Binding-site contacts:
Ligand atom CA contacts residue LEU228 of chain 2.A at 3.6 Å (hydrophobic).
Ligand atom OXT contacts residue LEU214 of chain 2.B at 3.3 Å (h-bond).
Ligand atom C contacts residue ASP227 of chain 2.A at 3.6 Å.
Ligand atom O contacts residue GLY212 of chain 2.B at 3.8 Å.
Ligand atom CZ contacts residue THR229 of chain 2.A at 3.7 Å.
Ligand atom N contacts residue ASN209 of chain 2.B at 2.7 Å (h-bond).
Ligand atom CZ contacts residue PHE245 of chain 2.B at 3.9 Å (hydrophobic).
Ligand atom CZ contacts residue LYS230 of chain 2.A at 3.5 Å.
Ligand atom CD2 contacts residue PHE245 of chain 2.B at 3.9 Å (hydrophobic).
Ligand atom CD1 contacts residue TYR243 of chain 2.B at 3.6 Å (hydrophobic).
Ligand atom CE1 contacts residue LEU228 of chain 2.A at 3.7 Å (hydrophobic).
Ligand atom CG contacts residue LEU228 of chain 2.A at 3.5 Å (hydrophobic).
Ligand atom CE2 contacts residue PHE245 of chain 2.B at 3.7 Å (hydrophobic).
Ligand atom CE1 contacts residue LYS230 of chain 2.A at 3.8 Å.
Ligand atom OXT contacts residue GLU210 of chain 2.B at 3.8 Å.
Ligand atom OXT contacts residue SER213 of chain 2.B at 3.5 Å (h-bond).
Ligand atom O contacts residue LEU228 of chain 2.A at 2.8 Å (h-bond).
Ligand atom CE1 contacts residue THR229 of chain 2.A at 3.3 Å.
Ligand atom CB contacts residue ASN209 of chain 2.B at 3.0 Å.
Ligand atom CD2 contacts residue LEU214 of chain 2.B at 3.7 Å (hydrophobic).
Ligand atom CA contacts residue ASN209 of chain 2.B at 2.8 Å.
Ligand atom CD1 contacts residue LEU228 of chain 2.A at 3.3 Å (hydrophobic).
Ligand atom CD1 contacts residue PHE245 of chain 2.B at 3.9 Å (hydrophobic).
Ligand atom OXT contacts residue GLY212 of chain 2.B at 3.4 Å (h-bond).
Ligand atom O contacts residue ASP227 of chain 2.A at 3.1 Å (salt-bridge).
Ligand atom CE2 contacts residue LEU228 of chain 2.A at 3.5 Å (hydrophobic).
Ligand atom N contacts residue ASP227 of chain 2.A at 2.7 Å (salt-bridge).
Ligand atom CE1 contacts residue SER233 of chain 2.B at 3.8 Å.
Ligand atom CE1 contacts residue TYR243 of chain 2.B at 3.7 Å (hydrophobic).
Ligand atom CA contacts residue GLU210 of chain 2.B at 3.4 Å.
Ligand atom CZ contacts residue ILE231 of chain 2.A at 3.8 Å (hydrophobic).
Ligand atom C contacts residue LEU228 of chain 2.A at 3.9 Å (hydrophobic).
Ligand atom CZ contacts residue SER233 of chain 2.B at 3.4 Å.
Ligand atom N contacts residue LEU228 of chain 2.A at 2.3 Å (h-bond).
Ligand atom CE2 contacts residue LEU214 of chain 2.B at 3.6 Å (hydrophobic).
Ligand atom C contacts residue GLU210 of chain 2.B at 3.6 Å.
Ligand atom CA contacts residue ASP227 of chain 2.A at 3.4 Å.
Ligand atom CD2 contacts residue LEU228 of chain 2.A at 3.7 Å (hydrophobic).
Ligand atom C contacts residue GLY212 of chain 2.B at 3.8 Å.
Ligand atom CG contacts residue PHE245 of chain 2.B at 3.8 Å (hydrophobic).

Sequence of chain 2.B:
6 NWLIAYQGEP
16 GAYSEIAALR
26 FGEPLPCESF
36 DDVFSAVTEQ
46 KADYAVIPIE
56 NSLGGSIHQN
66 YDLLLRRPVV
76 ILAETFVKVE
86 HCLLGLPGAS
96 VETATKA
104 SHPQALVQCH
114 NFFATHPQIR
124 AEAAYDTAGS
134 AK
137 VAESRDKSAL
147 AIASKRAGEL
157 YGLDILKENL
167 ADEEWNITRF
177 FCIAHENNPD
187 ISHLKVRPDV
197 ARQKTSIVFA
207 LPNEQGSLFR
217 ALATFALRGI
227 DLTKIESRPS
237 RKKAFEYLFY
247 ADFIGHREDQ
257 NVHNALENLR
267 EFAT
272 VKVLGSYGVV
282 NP

Sequence of chain 2.A:
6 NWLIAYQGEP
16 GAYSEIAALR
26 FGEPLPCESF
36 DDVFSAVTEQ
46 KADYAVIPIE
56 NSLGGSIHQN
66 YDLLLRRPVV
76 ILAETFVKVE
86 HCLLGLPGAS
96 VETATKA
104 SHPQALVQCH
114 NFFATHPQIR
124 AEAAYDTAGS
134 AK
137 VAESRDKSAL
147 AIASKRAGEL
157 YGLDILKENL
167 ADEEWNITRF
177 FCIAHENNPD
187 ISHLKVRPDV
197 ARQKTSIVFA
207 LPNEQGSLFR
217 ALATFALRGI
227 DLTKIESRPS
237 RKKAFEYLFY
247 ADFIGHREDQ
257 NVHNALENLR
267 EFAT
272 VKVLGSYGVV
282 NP

This small molecule binds to this protein.
Small molecule (SMILES): N[C@@H](Cc1ccccc1)C(=O)O